A small-molecule ligand and the protein it binds are described below.
Small molecule (SMILES): CCCCCCCCCCO[C@@H]1O[C@H](CO)[C@@H](O[C@H]2O[C@H](CO)[C@@H](O)[C@H](O)[C@H]2O)[C@H](O)[C@H]1O

Sequence of chain 1.D:
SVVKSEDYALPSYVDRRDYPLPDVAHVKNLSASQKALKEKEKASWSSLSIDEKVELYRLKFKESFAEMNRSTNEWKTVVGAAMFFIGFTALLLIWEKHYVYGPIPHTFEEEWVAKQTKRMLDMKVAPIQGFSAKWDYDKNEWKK

Sequence of chain 1.K:
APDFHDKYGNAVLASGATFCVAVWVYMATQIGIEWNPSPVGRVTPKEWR

Binding-site contacts:
Ligand atom O16 contacts residue VAL21 of chain 1.K at 4.5 Å.
Ligand atom C34 contacts residue TRP24 of chain 1.K at 3.9 Å (hydrophobic).
Ligand atom C19 contacts residue VAL25 of chain 1.K at 3.8 Å (hydrophobic).
Ligand atom C25 contacts residue VAL25 of chain 1.K at 4.5 Å (hydrophobic).
Ligand atom C40 contacts residue ILE86 of chain 1.D at 3.7 Å (hydrophobic).
Ligand atom C31 contacts residue TRP24 of chain 1.K at 4.1 Å (hydrophobic).
Ligand atom C37 contacts residue TRP24 of chain 1.K at 3.9 Å (hydrophobic).
Ligand atom C22 contacts residue VAL21 of chain 1.K at 3.6 Å (hydrophobic).
Ligand atom C40 contacts residue CYS20 of chain 1.K at 4.3 Å (hydrophobic).
Ligand atom C43 contacts residue ILE86 of chain 1.D at 4.0 Å (hydrophobic).
Ligand atom C28 contacts residue VAL21 of chain 1.K at 4.1 Å (hydrophobic).
Ligand atom C40 contacts residue TRP24 of chain 1.K at 3.6 Å (hydrophobic).
Ligand atom C43 contacts residue TRP24 of chain 1.K at 4.0 Å (hydrophobic).
Ligand atom C43 contacts residue MET423 of chain 1.A at 3.5 Å (hydrophobic).
Ligand atom C34 contacts residue CYS20 of chain 1.K at 4.5 Å (hydrophobic).
Ligand atom C22 contacts residue VAL25 of chain 1.K at 3.7 Å (hydrophobic).
Ligand atom C43 contacts residue ILE460 of chain 1.A at 4.4 Å (hydrophobic).
Ligand atom C18 contacts residue VAL25 of chain 1.K at 3.5 Å (hydrophobic).

Sequence of chain 1.A:
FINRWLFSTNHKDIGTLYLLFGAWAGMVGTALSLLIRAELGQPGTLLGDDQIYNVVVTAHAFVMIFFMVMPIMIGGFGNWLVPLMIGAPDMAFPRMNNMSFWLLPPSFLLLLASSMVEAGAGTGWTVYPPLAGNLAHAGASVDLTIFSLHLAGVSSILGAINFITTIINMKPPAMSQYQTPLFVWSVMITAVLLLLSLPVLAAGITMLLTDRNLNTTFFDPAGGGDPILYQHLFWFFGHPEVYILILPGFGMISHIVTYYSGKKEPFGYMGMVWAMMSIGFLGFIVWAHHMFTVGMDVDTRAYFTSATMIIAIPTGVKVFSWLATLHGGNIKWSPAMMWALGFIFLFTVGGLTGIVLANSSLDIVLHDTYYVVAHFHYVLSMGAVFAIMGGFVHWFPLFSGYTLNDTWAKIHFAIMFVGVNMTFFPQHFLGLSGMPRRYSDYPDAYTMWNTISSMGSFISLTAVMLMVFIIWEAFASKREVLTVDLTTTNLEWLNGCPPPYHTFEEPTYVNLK